Sequence of chain 57.D:
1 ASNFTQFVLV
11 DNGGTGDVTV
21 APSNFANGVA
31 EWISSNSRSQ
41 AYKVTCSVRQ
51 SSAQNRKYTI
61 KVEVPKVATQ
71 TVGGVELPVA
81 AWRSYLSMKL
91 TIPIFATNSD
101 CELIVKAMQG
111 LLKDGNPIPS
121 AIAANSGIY

Binding-site contacts:
Ligand atom OP2 contacts residue LYS89 of chain 57.D at 3.4 Å (salt-bridge).
Ligand atom N6 contacts residue THR91 of chain 57.D at 3.4 Å (h-bond).
Ligand atom O2' contacts residue GLU63 of chain 57.C at 3.6 Å.
Ligand atom N7 contacts residue TYR85 of chain 57.C at 3.6 Å.
Ligand atom OP1 contacts residue LYS57 of chain 57.D at 2.8 Å.
Ligand atom C6 contacts residue THR45 of chain 57.C at 3.5 Å.
Ligand atom OP2 contacts residue LYS57 of chain 57.D at 3.2 Å (salt-bridge).
Ligand atom P contacts residue LYS57 of chain 57.D at 3.2 Å.
Ligand atom O5' contacts residue LYS57 of chain 57.D at 3.1 Å (salt-bridge).
Ligand atom C5' contacts residue TYR85 of chain 57.C at 3.7 Å (hydrophobic).
Ligand atom C8 contacts residue TYR85 of chain 57.C at 3.7 Å (hydrophobic).
Ligand atom C2 contacts residue SER47 of chain 57.C at 3.2 Å.
Ligand atom OP1 contacts residue SER52 of chain 57.D at 2.9 Å (h-bond).
Ligand atom N1 contacts residue SER47 of chain 57.C at 2.8 Å (h-bond).
Ligand atom O3' contacts residue SER51 of chain 57.D at 3.4 Å.
Ligand atom C5 contacts residue THR45 of chain 57.C at 3.2 Å.
Ligand atom N1 contacts residue THR59 of chain 57.C at 3.5 Å.
Ligand atom OP1 contacts residue ARG49 of chain 57.D at 2.5 Å (salt-bridge).
Ligand atom N6 contacts residue THR45 of chain 57.C at 2.9 Å (h-bond).
Ligand atom C6 contacts residue TYR85 of chain 57.C at 3.7 Å (hydrophobic).
Ligand atom C8 contacts residue THR45 of chain 57.C at 3.6 Å.
Ligand atom N7 contacts residue LYS61 of chain 57.C at 3.5 Å.
Ligand atom OP2 contacts residue TYR85 of chain 57.C at 2.9 Å (h-bond).
Ligand atom OP2 contacts residue LYS57 of chain 57.D at 2.6 Å (salt-bridge).
Ligand atom OP2 contacts residue ASN55 of chain 57.D at 3.5 Å (h-bond).
Ligand atom P contacts residue SER51 of chain 57.D at 3.4 Å.
Ligand atom C5' contacts residue ARG49 of chain 57.D at 3.1 Å.
Ligand atom OP2 contacts residue LYS89 of chain 57.D at 3.5 Å (salt-bridge).
Ligand atom P contacts residue LYS89 of chain 57.D at 3.4 Å.
Ligand atom O5' contacts residue ARG49 of chain 57.D at 3.6 Å (salt-bridge).
Ligand atom O3' contacts residue ARG49 of chain 57.D at 3.0 Å (salt-bridge).
Ligand atom OP1 contacts residue SER51 of chain 57.D at 2.8 Å (h-bond).
Ligand atom N6 contacts residue THR59 of chain 57.C at 2.9 Å (h-bond).
Ligand atom OP2 contacts residue LYS43 of chain 57.C at 3.0 Å (salt-bridge).
Ligand atom OP1 contacts residue ASN55 of chain 57.D at 3.4 Å (h-bond).
Ligand atom OP2 contacts residue SER51 of chain 57.D at 3.5 Å (h-bond).
Ligand atom OP1 contacts residue LYS89 of chain 57.D at 3.3 Å (salt-bridge).
Ligand atom C5 contacts residue TYR85 of chain 57.C at 3.7 Å (hydrophobic).
Ligand atom P contacts residue ARG49 of chain 57.D at 3.2 Å.
Ligand atom N7 contacts residue THR45 of chain 57.C at 2.5 Å (h-bond).

This small molecule binds to this protein.
Small molecule (SMILES): Nc1ccn([C@@H]2O[C@H](CO[P](=O)(O)O[C@H]3[C@@H](O)[C@H](n4cnc5c(N)ncnc54)O[C@@H]3CO[P](=O)(O)O[C@H]3[C@@H](O)[C@H](n4cnc5c(=O)nc(N)[nH]c54)O[C@@H]3CO[P](=O)(O)O[C@H]3[C@@H](O)[C@H](n4cnc5c(N)ncnc54)O[C@@H]3CO[P](=O)(O)O[C@H]3[C@@H](O)[C@H](n4cnc5c(N)ncnc54)O[C@@H]3CO[P](=O)(O)O[C@H]3[C@@H](O)[C@H](n4ccc(=O)[nH]c4=O)O[C@@H]3CO[P](=O)(O)O[C@H]3[C@@H](O)[C@H](n4ccc(N)nc4=O)O[C@@H]3CO[P](=O)(O)O[C@H]3[C@@H](O)[C@H](n4ccc(=O)[nH]c4=O)O[C@@H]3CO[P](=O)(O)O[C@H]3[C@@H](O)[C@H](n4cnc5c(=O)nc(N)[nH]c54)O[C@@H]3COPO)[C@@H](O)[C@H]2O)c(=O)n1

Sequence of chain 57.C:
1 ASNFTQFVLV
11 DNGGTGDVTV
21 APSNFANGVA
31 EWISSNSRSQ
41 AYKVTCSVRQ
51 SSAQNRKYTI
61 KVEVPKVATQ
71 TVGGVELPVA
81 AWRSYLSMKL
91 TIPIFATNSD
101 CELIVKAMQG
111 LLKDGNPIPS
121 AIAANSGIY